Sequence of chain 2.B:
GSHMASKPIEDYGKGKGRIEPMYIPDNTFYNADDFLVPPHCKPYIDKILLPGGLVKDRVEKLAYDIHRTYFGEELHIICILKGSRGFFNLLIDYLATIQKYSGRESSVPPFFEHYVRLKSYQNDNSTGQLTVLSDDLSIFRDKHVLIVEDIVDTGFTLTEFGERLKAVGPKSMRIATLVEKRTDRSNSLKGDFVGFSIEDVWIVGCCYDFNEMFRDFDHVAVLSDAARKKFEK

Binding-site contacts:
Ligand atom C1 contacts residue 9DG1 of chain 2.J at 3.5 Å.
Ligand atom PA contacts residue MG1 of chain 2.H at 3.2 Å.
Ligand atom C1 contacts residue MG1 of chain 2.G at 3.1 Å.
Ligand atom O3P contacts residue THR154 of chain 2.B at 2.7 Å (h-bond).
Ligand atom O2A contacts residue MG1 of chain 2.H at 2.0 Å.
Ligand atom O1A contacts residue SER120 of chain 2.B at 2.8 Å (h-bond).
Ligand atom O1P contacts residue THR157 of chain 2.B at 2.7 Å (h-bond).
Ligand atom O3 contacts residue GLU149 of chain 2.B at 2.5 Å (salt-bridge).
Ligand atom O5 contacts residue 9DG1 of chain 2.J at 3.4 Å.
Ligand atom O2 contacts residue ASP150 of chain 2.B at 2.6 Å (salt-bridge).
Ligand atom O2B contacts residue ASP209 of chain 2.B at 2.9 Å (salt-bridge).
Ligand atom O2P contacts residue ASP153 of chain 2.B at 2.9 Å (salt-bridge).
Ligand atom O1B contacts residue MG1 of chain 2.G at 2.0 Å.
Ligand atom O3B contacts residue ARG215 of chain 2.B at 3.5 Å (salt-bridge).
Ligand atom O3B contacts residue LYS82 of chain 2.B at 3.0 Å (salt-bridge).
Ligand atom O2B contacts residue ARG215 of chain 2.B at 3.0 Å (salt-bridge).
Ligand atom C2 contacts residue ASP150 of chain 2.B at 3.2 Å.
Ligand atom O1 contacts residue MG1 of chain 2.G at 2.3 Å.
Ligand atom O2 contacts residue MG1 of chain 2.G at 2.1 Å.
Ligand atom O4 contacts residue TYR121 of chain 2.B at 3.4 Å.
Ligand atom PA contacts residue MG1 of chain 2.G at 3.5 Å.
Ligand atom O2P contacts residue GLY155 of chain 2.B at 3.0 Å (h-bond).
Ligand atom O1B contacts residue LYS82 of chain 2.B at 3.3 Å (salt-bridge).
Ligand atom C3 contacts residue GLU149 of chain 2.B at 3.1 Å.
Ligand atom O3A contacts residue MG1 of chain 2.H at 3.5 Å.
Ligand atom C5 contacts residue ILE151 of chain 2.B at 3.4 Å (hydrophobic).
Ligand atom O2P contacts residue THR154 of chain 2.B at 3.3 Å (h-bond).
Ligand atom O5 contacts residue TYR121 of chain 2.B at 3.3 Å.
Ligand atom O1B contacts residue GLY83 of chain 2.B at 2.9 Å (h-bond).
Ligand atom O3B contacts residue ARG117 of chain 2.B at 2.8 Å (salt-bridge).
Ligand atom O3A contacts residue MG1 of chain 2.G at 3.3 Å.
Ligand atom PB contacts residue MG1 of chain 2.G at 3.2 Å.
Ligand atom O4 contacts residue 9DG1 of chain 2.J at 3.4 Å.
Ligand atom O3P contacts residue TYR121 of chain 2.B at 2.6 Å (h-bond).
Ligand atom C2 contacts residue MG1 of chain 2.G at 2.8 Å.
Ligand atom O1A contacts residue TYR121 of chain 2.B at 3.2 Å (h-bond).
Ligand atom C3 contacts residue MG1 of chain 2.G at 3.0 Å.
Ligand atom O2B contacts residue MG1 of chain 2.H at 2.0 Å.
Ligand atom PB contacts residue MG1 of chain 2.H at 3.3 Å.
Ligand atom O3 contacts residue MG1 of chain 2.G at 2.1 Å.

This small molecule binds to this protein.
Small molecule (SMILES): O=P(O)(O)OC[C@H]1O[C@H](O[P](=O)(O)OP(=O)(O)O)[C@H](O)[C@@H]1O